Binding-site contacts:
Ligand atom C16 contacts residue PGV1 of chain 1.SF at 4.0 Å.
Ligand atom O3 contacts residue ASP300 of chain 1.N at 3.6 Å.
Ligand atom C2 contacts residue ASP300 of chain 1.N at 3.8 Å.
Ligand atom C24 contacts residue PGV1 of chain 1.SF at 4.1 Å.
Ligand atom C2 contacts residue TYR304 of chain 1.N at 4.0 Å (hydrophobic).
Ligand atom C21 contacts residue TRP288 of chain 1.N at 3.8 Å (hydrophobic).
Ligand atom C18 contacts residue EDO1 of chain 1.AF at 4.3 Å.
Ligand atom C18 contacts residue TRP288 of chain 1.N at 4.2 Å (hydrophobic).
Ligand atom C2 contacts residue THR301 of chain 1.N at 3.9 Å.
Ligand atom C12 contacts residue THR301 of chain 1.N at 3.7 Å.
Ligand atom O26 contacts residue TRP99 of chain 1.P at 2.8 Å (h-bond).
Ligand atom O12 contacts residue THR301 of chain 1.N at 2.8 Å (h-bond).
Ligand atom O25 contacts residue HIS233 of chain 1.N at 3.5 Å (h-bond).
Ligand atom C23 contacts residue EDO1 of chain 1.XE at 4.4 Å.
Ligand atom C20 contacts residue TRP288 of chain 1.N at 4.3 Å (hydrophobic).
Ligand atom O26 contacts residue HIS233 of chain 1.N at 3.9 Å.
Ligand atom C23 contacts residue HIS233 of chain 1.N at 3.6 Å.
Ligand atom O26 contacts residue PGV1 of chain 1.SF at 4.0 Å.
Ligand atom C15 contacts residue PGV1 of chain 1.SF at 3.8 Å.
Ligand atom C11 contacts residue THR301 of chain 1.N at 3.8 Å.
Ligand atom C23 contacts residue PGV1 of chain 1.SF at 4.3 Å.
Ligand atom O25 contacts residue HIS103 of chain 1.P at 3.1 Å (h-bond).
Ligand atom C24 contacts residue TRP99 of chain 1.P at 3.7 Å (hydrophobic).
Ligand atom O25 contacts residue EDO1 of chain 1.XE at 2.4 Å (h-bond).
Ligand atom O7 contacts residue PGV1 of chain 1.SF at 4.0 Å.
Ligand atom C1 contacts residue TYR304 of chain 1.N at 3.4 Å (hydrophobic).
Ligand atom C22 contacts residue EDO1 of chain 1.XE at 4.1 Å.
Ligand atom C19 contacts residue EDO1 of chain 1.AF at 3.9 Å.
Ligand atom C9 contacts residue THR301 of chain 1.N at 4.3 Å.
Ligand atom C21 contacts residue HIS233 of chain 1.N at 3.6 Å.
Ligand atom C24 contacts residue EDO1 of chain 1.XE at 3.5 Å.
Ligand atom C23 contacts residue TRP99 of chain 1.P at 3.6 Å (hydrophobic).
Ligand atom C24 contacts residue HIS103 of chain 1.P at 3.2 Å.
Ligand atom C24 contacts residue HIS233 of chain 1.N at 3.6 Å.
Ligand atom C11 contacts residue TYR304 of chain 1.N at 4.3 Å (hydrophobic).
Ligand atom C19 contacts residue TYR304 of chain 1.N at 4.1 Å (hydrophobic).
Ligand atom C12 contacts residue PHE305 of chain 1.N at 4.0 Å (hydrophobic).
Ligand atom C11 contacts residue PHE305 of chain 1.N at 4.0 Å (hydrophobic).
Ligand atom O26 contacts residue HIS103 of chain 1.P at 2.5 Å (h-bond).
Ligand atom C22 contacts residue PGV1 of chain 1.SF at 4.0 Å.

Sequence of chain 1.P:
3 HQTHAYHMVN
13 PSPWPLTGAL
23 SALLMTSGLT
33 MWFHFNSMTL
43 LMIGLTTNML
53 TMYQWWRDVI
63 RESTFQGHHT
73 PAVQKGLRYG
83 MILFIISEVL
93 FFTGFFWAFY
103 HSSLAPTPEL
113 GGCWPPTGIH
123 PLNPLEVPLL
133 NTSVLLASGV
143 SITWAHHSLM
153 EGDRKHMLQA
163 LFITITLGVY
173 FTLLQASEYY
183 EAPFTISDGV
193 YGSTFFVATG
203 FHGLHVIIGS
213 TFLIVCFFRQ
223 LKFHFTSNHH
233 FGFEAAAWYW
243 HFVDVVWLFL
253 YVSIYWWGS

The protein below binds the small molecule below.
Small molecule (SMILES): C[C@H](CCC(=O)O)[C@H]1CC[C@H]2[C@@H]3[C@H](O)C[C@@H]4C[C@H](O)CC[C@]4(C)[C@H]3C[C@H](O)[C@]12C

Sequence of chain 1.N:
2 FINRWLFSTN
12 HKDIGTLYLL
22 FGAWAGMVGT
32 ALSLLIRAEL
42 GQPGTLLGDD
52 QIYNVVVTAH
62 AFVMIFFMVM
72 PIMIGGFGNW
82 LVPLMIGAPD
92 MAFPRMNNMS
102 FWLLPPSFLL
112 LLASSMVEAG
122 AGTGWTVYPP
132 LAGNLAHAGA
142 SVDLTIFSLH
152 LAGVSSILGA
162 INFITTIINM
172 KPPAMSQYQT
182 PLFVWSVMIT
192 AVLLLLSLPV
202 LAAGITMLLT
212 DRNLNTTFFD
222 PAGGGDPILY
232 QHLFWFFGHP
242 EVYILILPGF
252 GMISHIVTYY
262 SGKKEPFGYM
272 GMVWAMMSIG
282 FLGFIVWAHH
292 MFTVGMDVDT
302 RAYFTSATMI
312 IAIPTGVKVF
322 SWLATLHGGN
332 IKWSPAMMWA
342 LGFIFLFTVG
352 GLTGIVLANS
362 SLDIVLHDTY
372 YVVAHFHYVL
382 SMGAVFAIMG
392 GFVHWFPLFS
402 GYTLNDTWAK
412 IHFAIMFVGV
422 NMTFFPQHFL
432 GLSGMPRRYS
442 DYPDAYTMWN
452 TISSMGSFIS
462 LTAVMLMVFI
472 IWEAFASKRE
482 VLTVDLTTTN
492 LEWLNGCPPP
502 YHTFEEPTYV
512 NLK